Sequence of chain 1.C:
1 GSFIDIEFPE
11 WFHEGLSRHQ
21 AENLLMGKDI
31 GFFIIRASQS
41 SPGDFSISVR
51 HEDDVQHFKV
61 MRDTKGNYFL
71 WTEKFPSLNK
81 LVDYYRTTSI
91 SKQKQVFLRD

Binding-site contacts:
Ligand atom OD1 contacts residue LYS59 of chain 1.C at 2.8 Å (salt-bridge).
Ligand atom N contacts residue HIS57 of chain 1.C at 2.9 Å (h-bond).
Ligand atom OH contacts residue SER40 of chain 1.C at 3.3 Å (h-bond).
Ligand atom P contacts residue SER40 of chain 1.C at 3.7 Å.
Ligand atom O1P contacts residue GLN39 of chain 1.C at 3.7 Å.
Ligand atom O1P contacts residue SER40 of chain 1.C at 2.8 Å (h-bond).
Ligand atom C contacts residue HIS57 of chain 1.C at 3.5 Å.
Ligand atom CB contacts residue SER40 of chain 1.C at 3.7 Å.
Ligand atom O3P contacts residue ARG36 of chain 1.C at 2.9 Å (salt-bridge).
Ligand atom CG contacts residue LYS59 of chain 1.C at 3.6 Å.
Ligand atom O3P contacts residue GLN39 of chain 1.C at 3.1 Å (h-bond).
Ligand atom CD1 contacts residue HIS57 of chain 1.C at 3.6 Å.
Ligand atom CB contacts residue PHE58 of chain 1.C at 3.5 Å (hydrophobic).
Ligand atom P contacts residue SER46 of chain 1.C at 3.6 Å.
Ligand atom O2P contacts residue ARG36 of chain 1.C at 2.9 Å (salt-bridge).
Ligand atom O contacts residue MET61 of chain 1.C at 3.4 Å.
Ligand atom ND2 contacts residue LYS59 of chain 1.C at 2.8 Å (salt-bridge).
Ligand atom O2P contacts residue ARG18 of chain 1.C at 2.7 Å (salt-bridge).
Ligand atom CD1 contacts residue PHE58 of chain 1.C at 3.7 Å (hydrophobic).
Ligand atom OD1 contacts residue PHE58 of chain 1.C at 3.4 Å.
Ligand atom ND2 contacts residue LEU70 of chain 1.C at 3.0 Å (h-bond).
Ligand atom O3P contacts residue SER38 of chain 1.C at 3.0 Å (h-bond).
Ligand atom CB contacts residue HIS57 of chain 1.C at 3.4 Å.
Ligand atom OD2 contacts residue ARG18 of chain 1.C at 3.7 Å.
Ligand atom CB contacts residue LEU70 of chain 1.C at 3.6 Å (hydrophobic).
Ligand atom CG2 contacts residue HIS57 of chain 1.C at 3.6 Å.
Ligand atom N contacts residue SER40 of chain 1.C at 3.2 Å (h-bond).
Ligand atom CG contacts residue ARG18 of chain 1.C at 3.6 Å.
Ligand atom P contacts residue SER38 of chain 1.C at 3.6 Å.
Ligand atom CG2 contacts residue GLN56 of chain 1.C at 3.6 Å.
Ligand atom CA contacts residue HIS57 of chain 1.C at 3.2 Å.
Ligand atom OD1 contacts residue ARG18 of chain 1.C at 3.3 Å (salt-bridge).
Ligand atom CE1 contacts residue SER46 of chain 1.C at 3.5 Å.
Ligand atom CG1 contacts residue PHE58 of chain 1.C at 3.5 Å (hydrophobic).
Ligand atom OH contacts residue SER46 of chain 1.C at 3.6 Å.
Ligand atom O3P contacts residue SER46 of chain 1.C at 2.6 Å (h-bond).
Ligand atom OH contacts residue SER38 of chain 1.C at 3.5 Å (h-bond).
Ligand atom CG contacts residue LEU70 of chain 1.C at 3.7 Å (hydrophobic).
Ligand atom P contacts residue ARG36 of chain 1.C at 3.7 Å.
Ligand atom O contacts residue ARG18 of chain 1.C at 2.9 Å (salt-bridge).

A protein and the small-molecule ligand that binds it are described below.
Small molecule (SMILES): CC(=O)N[C@@H](CC(=O)O)C(=O)N[C@@H](CC(=O)O)C(=O)N[C@@H](Cc1ccc(OP(=O)(O)O)cc1)C(=O)N[C@H](C(=O)N[C@@H](CC(N)=O)C(=O)N[C@H](C(=O)O)C(C)C)C(C)C